The small molecule below binds the protein below.
Small molecule (SMILES): Cc1ccc(O)cc1

Binding-site contacts:
Ligand atom CE1 contacts residue GLY227 of chain 1.A at 4.4 Å.
Ligand atom CZ contacts residue GLY227 of chain 1.A at 4.3 Å.
Ligand atom CZ contacts residue ILE226 of chain 1.A at 3.4 Å (hydrophobic).
Ligand atom OH contacts residue GLY227 of chain 1.A at 3.5 Å.
Ligand atom OH contacts residue ARG230 of chain 1.A at 3.2 Å.
Ligand atom CD2 contacts residue THR22 of chain 1.A at 3.8 Å.
Ligand atom CE2 contacts residue THR22 of chain 1.A at 3.4 Å.
Ligand atom CZ contacts residue ARG230 of chain 1.A at 3.8 Å.
Ligand atom OH contacts residue ASP229 of chain 1.A at 4.4 Å.
Ligand atom CE1 contacts residue ILE226 of chain 1.A at 3.5 Å (hydrophobic).
Ligand atom CE2 contacts residue ARG230 of chain 1.A at 4.2 Å.
Ligand atom CE1 contacts residue ARG230 of chain 1.A at 4.4 Å.
Ligand atom OH contacts residue ILE226 of chain 1.A at 2.5 Å (h-bond).

Sequence of chain 1.A:
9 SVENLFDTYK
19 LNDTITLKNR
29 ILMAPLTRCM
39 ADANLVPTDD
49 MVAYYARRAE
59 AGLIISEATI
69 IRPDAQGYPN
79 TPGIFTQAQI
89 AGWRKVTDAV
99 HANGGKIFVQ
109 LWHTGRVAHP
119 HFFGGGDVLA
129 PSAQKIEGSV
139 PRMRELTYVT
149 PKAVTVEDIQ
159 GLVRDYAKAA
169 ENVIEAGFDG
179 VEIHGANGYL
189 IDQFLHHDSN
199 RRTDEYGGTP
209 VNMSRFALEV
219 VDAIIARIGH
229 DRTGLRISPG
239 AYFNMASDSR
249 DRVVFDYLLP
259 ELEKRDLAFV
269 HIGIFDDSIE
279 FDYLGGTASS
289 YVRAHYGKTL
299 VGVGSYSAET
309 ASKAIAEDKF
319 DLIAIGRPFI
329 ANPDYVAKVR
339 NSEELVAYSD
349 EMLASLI